Binding-site contacts:
Ligand atom C4 contacts residue ARG76 of chain 1.A at 3.5 Å.
Ligand atom CAO contacts residue ILE68 of chain 1.A at 3.9 Å (hydrophobic).
Ligand atom C2 contacts residue ARG76 of chain 1.A at 3.7 Å.
Ligand atom CAP contacts residue ILE46 of chain 1.A at 3.9 Å (hydrophobic).
Ligand atom CAR contacts residue CYS80 of chain 1.A at 3.9 Å (hydrophobic).
Ligand atom C6 contacts residue LEU63 of chain 1.A at 3.6 Å (hydrophobic).
Ligand atom N1 contacts residue CYS80 of chain 1.A at 3.9 Å.
Ligand atom N1 contacts residue HIS79 of chain 1.A at 3.8 Å.
Ligand atom CAO contacts residue LYS71 of chain 1.A at 3.5 Å.
Ligand atom CAA contacts residue ILE144 of chain 1.A at 4.0 Å (hydrophobic).
Ligand atom C2 contacts residue ILE68 of chain 1.A at 3.8 Å (hydrophobic).
Ligand atom C5 contacts residue CYS80 of chain 1.A at 3.5 Å (hydrophobic).
Ligand atom CAG contacts residue CYS80 of chain 1.A at 4.0 Å (hydrophobic).
Ligand atom NAM contacts residue ARG76 of chain 1.A at 3.9 Å.
Ligand atom CAH contacts residue GLU56 of chain 1.A at 3.7 Å.
Ligand atom CAB contacts residue LEU52 of chain 1.A at 3.1 Å (hydrophobic).
Ligand atom CAR contacts residue LEU52 of chain 1.A at 3.6 Å (hydrophobic).
Ligand atom N3 contacts residue ARG76 of chain 1.A at 3.2 Å.
Ligand atom C5 contacts residue ARG76 of chain 1.A at 3.8 Å.
Ligand atom C6 contacts residue CYS80 of chain 1.A at 3.6 Å (hydrophobic).
Ligand atom CAP contacts residue CYS80 of chain 1.A at 3.8 Å (hydrophobic).
Ligand atom CAH contacts residue VAL60 of chain 1.A at 3.9 Å (hydrophobic).
Ligand atom CAJ contacts residue HIS79 of chain 1.A at 3.7 Å.
Ligand atom CL6 contacts residue HIS79 of chain 1.A at 3.6 Å.
Ligand atom OAC contacts residue ILE68 of chain 1.A at 3.8 Å.
Ligand atom OAD contacts residue LYS71 of chain 1.A at 3.5 Å (salt-bridge).
Ligand atom SAN contacts residue ILE68 of chain 1.A at 3.6 Å.
Ligand atom CL6 contacts residue CYS80 of chain 1.A at 3.5 Å.
Ligand atom CL6 contacts residue CYS83 of chain 1.A at 3.3 Å.
Ligand atom SAN contacts residue ARG76 of chain 1.A at 3.9 Å.
Ligand atom NAM contacts residue GLU56 of chain 1.A at 2.8 Å (salt-bridge).
Ligand atom N1 contacts residue LEU63 of chain 1.A at 3.2 Å.
Ligand atom CAT contacts residue GLU56 of chain 1.A at 3.5 Å.
Ligand atom N3 contacts residue GLU56 of chain 1.A at 3.6 Å.
Ligand atom C2 contacts residue LEU63 of chain 1.A at 3.5 Å (hydrophobic).
Ligand atom N3 contacts residue ILE68 of chain 1.A at 3.5 Å.
Ligand atom OAC contacts residue LYS71 of chain 1.A at 2.7 Å (salt-bridge).
Ligand atom CAA contacts residue ILE46 of chain 1.A at 3.3 Å (hydrophobic).
Ligand atom CAB contacts residue ILE77 of chain 1.A at 3.7 Å (hydrophobic).
Ligand atom C4 contacts residue GLU56 of chain 1.A at 3.7 Å.

A protein and the small-molecule ligand that binds it are described below.
Small molecule (SMILES): Cc1cccc(Nc2cc(Cl)nc(SCC(=O)O)n2)c1C

Sequence of chain 1.A:
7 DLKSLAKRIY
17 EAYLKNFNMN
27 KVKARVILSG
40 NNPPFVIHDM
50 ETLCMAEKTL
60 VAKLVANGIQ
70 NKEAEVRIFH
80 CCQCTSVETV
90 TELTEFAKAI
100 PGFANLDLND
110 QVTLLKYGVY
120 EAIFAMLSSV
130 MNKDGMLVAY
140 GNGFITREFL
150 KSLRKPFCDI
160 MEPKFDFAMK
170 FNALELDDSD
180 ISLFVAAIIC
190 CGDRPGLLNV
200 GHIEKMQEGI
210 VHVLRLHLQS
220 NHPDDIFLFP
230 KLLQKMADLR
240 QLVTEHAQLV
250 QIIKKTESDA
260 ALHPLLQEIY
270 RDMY